Binding-site contacts:
Ligand atom CE3 contacts residue PHE189 of chain 1.A at 3.5 Å (hydrophobic).
Ligand atom CA contacts residue PHE214 of chain 1.A at 3.1 Å (hydrophobic).
Ligand atom O contacts residue ILE285 of chain 1.A at 3.4 Å.
Ligand atom CH2 contacts residue PHE189 of chain 1.A at 3.5 Å (hydrophobic).
Ligand atom N contacts residue ALA237 of chain 1.A at 2.7 Å (h-bond).
Ligand atom CA contacts residue ALA237 of chain 1.A at 3.4 Å (hydrophobic).
Ligand atom CG contacts residue GLU212 of chain 1.A at 3.3 Å.
Ligand atom C contacts residue PHE214 of chain 1.A at 3.4 Å (hydrophobic).
Ligand atom CG1 contacts residue PHE214 of chain 1.A at 3.5 Å (hydrophobic).
Ligand atom NZ contacts residue GLU212 of chain 1.A at 3.0 Å (salt-bridge).
Ligand atom OD1 contacts residue ARG283 of chain 1.A at 3.4 Å (salt-bridge).
Ligand atom CE contacts residue GLU212 of chain 1.A at 3.3 Å.
Ligand atom CD1 contacts residue GLY187 of chain 1.A at 3.5 Å.
Ligand atom O contacts residue GLN286 of chain 1.A at 3.0 Å (h-bond).
Ligand atom C contacts residue GLU212 of chain 1.A at 3.5 Å.
Ligand atom N contacts residue GLU212 of chain 1.A at 2.8 Å (salt-bridge).
Ligand atom C contacts residue ALA237 of chain 1.A at 3.5 Å (hydrophobic).
Ligand atom CZ2 contacts residue GLU210 of chain 1.A at 3.4 Å.
Ligand atom NE1 contacts residue ASN188 of chain 1.A at 3.0 Å (h-bond).
Ligand atom O contacts residue GLU213 of chain 1.A at 3.2 Å.
Ligand atom O contacts residue GLN286 of chain 1.A at 2.8 Å (h-bond).
Ligand atom CB contacts residue PHE189 of chain 1.A at 3.5 Å (hydrophobic).
Ligand atom CA contacts residue GLU212 of chain 1.A at 3.3 Å.
Ligand atom O contacts residue MET236 of chain 1.A at 3.4 Å.
Ligand atom CD contacts residue GLU213 of chain 1.A at 3.4 Å.
Ligand atom O contacts residue PHE214 of chain 1.A at 2.9 Å (h-bond).
Ligand atom N contacts residue VAL216 of chain 1.A at 2.9 Å (h-bond).
Ligand atom O contacts residue GLU212 of chain 1.A at 3.4 Å (salt-bridge).
Ligand atom CH2 contacts residue PRO239 of chain 1.A at 3.4 Å (hydrophobic).
Ligand atom O contacts residue PRO239 of chain 1.A at 3.3 Å.
Ligand atom O contacts residue VAL216 of chain 1.A at 3.5 Å.
Ligand atom O contacts residue GLU212 of chain 1.A at 3.5 Å (salt-bridge).
Ligand atom O contacts residue ALA237 of chain 1.A at 2.9 Å (h-bond).
Ligand atom OD2 contacts residue ARG283 of chain 1.A at 3.5 Å (salt-bridge).
Ligand atom N contacts residue PHE214 of chain 1.A at 2.7 Å (h-bond).
Ligand atom O contacts residue VAL216 of chain 1.A at 2.8 Å (h-bond).
Ligand atom O contacts residue THR215 of chain 1.A at 3.3 Å.
Ligand atom CG1 contacts residue PRO239 of chain 1.A at 3.5 Å (hydrophobic).
Ligand atom CG2 contacts residue LYS228 of chain 1.A at 3.3 Å.
Ligand atom OG contacts residue ASP218 of chain 1.A at 2.7 Å (salt-bridge).

Sequence of chain 1.A:
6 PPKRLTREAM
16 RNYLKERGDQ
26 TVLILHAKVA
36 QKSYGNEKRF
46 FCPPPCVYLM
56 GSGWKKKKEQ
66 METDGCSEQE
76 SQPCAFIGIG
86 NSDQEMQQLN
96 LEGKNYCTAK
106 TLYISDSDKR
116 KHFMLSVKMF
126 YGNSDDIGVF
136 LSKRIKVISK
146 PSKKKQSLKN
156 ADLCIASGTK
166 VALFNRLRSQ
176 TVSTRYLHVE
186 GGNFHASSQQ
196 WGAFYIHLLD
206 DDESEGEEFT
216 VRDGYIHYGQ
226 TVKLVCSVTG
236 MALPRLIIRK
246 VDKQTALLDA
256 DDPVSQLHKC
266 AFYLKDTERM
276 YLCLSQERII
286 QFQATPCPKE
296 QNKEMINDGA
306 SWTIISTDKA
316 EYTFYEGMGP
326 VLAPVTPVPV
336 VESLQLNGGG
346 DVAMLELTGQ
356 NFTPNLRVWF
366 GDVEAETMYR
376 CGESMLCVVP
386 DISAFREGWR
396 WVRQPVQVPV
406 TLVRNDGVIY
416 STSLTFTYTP

A protein and the small-molecule ligand that binds it are described below.
Small molecule (SMILES): CSCC[C@H](NC(=O)[C@@H]1CCCN1C(=O)[C@H](CC1=CN=C2CC=CC=C12)NC(=O)[C@H](CC1=CN=C2C=CC=CC12)NC(=O)[C@@H](NC(=O)[C@@H]1CCCN1C(=O)[C@H](C)NC(=O)[C@H](CCCCN)NC(=O)[C@@H](NC(=O)[C@H](CC(C)C)NC(=O)CNC(=O)[C@@H](N)CO)C(C)C)C(C)C)C(=O)N[C@@H](CCCCN)C(=O)N[C@@H](CC(=O)O)C(=O)N[C@H](C=O)CC(N)=O